Sequence of chain 1.B:
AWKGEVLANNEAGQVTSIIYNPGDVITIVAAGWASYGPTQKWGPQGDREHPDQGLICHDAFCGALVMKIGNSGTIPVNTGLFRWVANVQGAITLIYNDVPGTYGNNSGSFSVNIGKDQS

A small-molecule ligand and the protein it binds are described below.
Small molecule (SMILES): OC[C@H]1O[C@H](O)[C@H](O)[C@@H](O)[C@H]1O

Binding-site contacts:
Ligand atom C4 contacts residue TYR36 of chain 1.B at 4.3 Å (hydrophobic).
Ligand atom C3 contacts residue ASN107 of chain 1.B at 4.2 Å.
Ligand atom C6 contacts residue ASP100 of chain 1.B at 3.4 Å.
Ligand atom O2 contacts residue ASN107 of chain 1.B at 3.3 Å (h-bond).
Ligand atom O3 contacts residue TYR36 of chain 1.B at 3.6 Å (h-bond).
Ligand atom O3 contacts residue ASN107 of chain 1.B at 3.2 Å (h-bond).
Ligand atom C5 contacts residue GLN53 of chain 1.B at 3.5 Å.
Ligand atom O5 contacts residue HIS50 of chain 1.B at 3.0 Å (h-bond).
Ligand atom O4 contacts residue ASP100 of chain 1.B at 2.6 Å (salt-bridge).
Ligand atom O2 contacts residue GLY37 of chain 1.B at 4.2 Å.
Ligand atom O5 contacts residue TYR36 of chain 1.B at 3.7 Å.
Ligand atom C2 contacts residue ASN107 of chain 1.B at 4.1 Å.
Ligand atom O4 contacts residue TYR36 of chain 1.B at 3.4 Å (h-bond).
Ligand atom O3 contacts residue CA1 of chain 1.P at 2.6 Å.
Ligand atom O6 contacts residue VAL101 of chain 1.B at 4.2 Å.
Ligand atom C4 contacts residue ASP100 of chain 1.B at 3.7 Å.
Ligand atom C4 contacts residue THR104 of chain 1.B at 3.5 Å.
Ligand atom C6 contacts residue GLN53 of chain 1.B at 3.4 Å.
Ligand atom C5 contacts residue ASP100 of chain 1.B at 4.2 Å.
Ligand atom C6 contacts residue HIS50 of chain 1.B at 3.5 Å.
Ligand atom O5 contacts residue GLN53 of chain 1.B at 3.8 Å.
Ligand atom C3 contacts residue CA1 of chain 1.P at 3.6 Å.
Ligand atom C2 contacts residue TYR36 of chain 1.B at 3.5 Å (hydrophobic).
Ligand atom O3 contacts residue THR104 of chain 1.B at 3.5 Å (h-bond).
Ligand atom C4 contacts residue CA1 of chain 1.P at 3.7 Å.
Ligand atom O6 contacts residue HIS50 of chain 1.B at 2.6 Å (h-bond).
Ligand atom O4 contacts residue THR104 of chain 1.B at 3.3 Å (h-bond).
Ligand atom C2 contacts residue CA1 of chain 1.P at 4.1 Å.
Ligand atom C3 contacts residue TYR36 of chain 1.B at 4.0 Å (hydrophobic).
Ligand atom O4 contacts residue CA1 of chain 1.P at 2.8 Å.
Ligand atom C6 contacts residue CYS62 of chain 1.B at 4.1 Å (hydrophobic).
Ligand atom C3 contacts residue THR104 of chain 1.B at 4.2 Å.
Ligand atom C6 contacts residue VAL101 of chain 1.B at 3.8 Å (hydrophobic).
Ligand atom C5 contacts residue HIS50 of chain 1.B at 3.8 Å.
Ligand atom O2 contacts residue TYR36 of chain 1.B at 3.9 Å.
Ligand atom O6 contacts residue CYS62 of chain 1.B at 4.3 Å.
Ligand atom O6 contacts residue PRO51 of chain 1.B at 4.1 Å.
Ligand atom O6 contacts residue GLN53 of chain 1.B at 2.5 Å (h-bond).
Ligand atom C1 contacts residue HIS50 of chain 1.B at 4.0 Å.
Ligand atom C1 contacts residue TYR36 of chain 1.B at 3.9 Å (hydrophobic).